Sequence of chain 1.B:
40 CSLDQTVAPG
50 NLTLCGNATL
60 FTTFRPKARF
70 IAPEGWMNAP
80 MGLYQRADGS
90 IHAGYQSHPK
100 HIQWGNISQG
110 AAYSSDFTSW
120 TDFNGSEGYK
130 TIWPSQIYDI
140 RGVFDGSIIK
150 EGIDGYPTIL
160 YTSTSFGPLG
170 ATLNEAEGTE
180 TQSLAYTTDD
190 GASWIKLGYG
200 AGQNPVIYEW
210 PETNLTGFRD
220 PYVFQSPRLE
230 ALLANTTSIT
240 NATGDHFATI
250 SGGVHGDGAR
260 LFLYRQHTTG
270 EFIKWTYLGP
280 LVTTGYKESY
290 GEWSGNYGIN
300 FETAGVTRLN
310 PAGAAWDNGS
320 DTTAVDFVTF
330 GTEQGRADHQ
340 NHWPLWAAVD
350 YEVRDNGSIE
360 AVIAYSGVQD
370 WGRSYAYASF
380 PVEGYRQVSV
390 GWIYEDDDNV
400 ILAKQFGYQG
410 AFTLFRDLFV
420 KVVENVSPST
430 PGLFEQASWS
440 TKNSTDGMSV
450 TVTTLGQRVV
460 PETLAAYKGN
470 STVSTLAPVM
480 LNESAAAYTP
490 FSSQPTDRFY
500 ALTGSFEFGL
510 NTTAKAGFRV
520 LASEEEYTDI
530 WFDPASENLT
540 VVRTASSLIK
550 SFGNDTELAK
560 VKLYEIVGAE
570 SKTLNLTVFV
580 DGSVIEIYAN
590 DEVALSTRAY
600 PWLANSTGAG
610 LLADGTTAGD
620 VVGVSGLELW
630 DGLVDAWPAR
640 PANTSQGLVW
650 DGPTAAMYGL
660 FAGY

Binding-site contacts:
Ligand atom C1 contacts residue ASN50 of chain 1.B at 1.4 Å.
Ligand atom C6 contacts residue THR52 of chain 1.B at 4.0 Å.
Ligand atom C3 contacts residue ASN50 of chain 1.B at 3.8 Å.
Ligand atom C4 contacts residue ASN50 of chain 1.B at 4.3 Å.
Ligand atom O5 contacts residue ASN50 of chain 1.B at 2.3 Å (h-bond).
Ligand atom C5 contacts residue THR52 of chain 1.B at 3.5 Å.
Ligand atom O5 contacts residue THR52 of chain 1.B at 3.4 Å (h-bond).
Ligand atom C7 contacts residue ASN50 of chain 1.B at 3.5 Å.
Ligand atom O5 contacts residue LEU53 of chain 1.B at 3.9 Å.
Ligand atom O6 contacts residue THR52 of chain 1.B at 3.3 Å (h-bond).
Ligand atom C6 contacts residue LEU53 of chain 1.B at 3.9 Å (hydrophobic).
Ligand atom O6 contacts residue LEU53 of chain 1.B at 3.6 Å.
Ligand atom N2 contacts residue ASN50 of chain 1.B at 3.0 Å (h-bond).
Ligand atom O7 contacts residue ASN50 of chain 1.B at 3.5 Å (h-bond).
Ligand atom C2 contacts residue ASN50 of chain 1.B at 2.5 Å.
Ligand atom C1 contacts residue THR52 of chain 1.B at 3.4 Å.
Ligand atom C5 contacts residue ASN50 of chain 1.B at 3.6 Å.

The protein below binds the small molecule below.
Small molecule (SMILES): CC(=O)N[C@@H]1[C@@H](O)[C@H](O)[C@@H](CO)O[C@H]1O